This small molecule binds to this protein.
Small molecule (SMILES): [H]/N=C(/N)NC[C@H](OC(=O)c1cccnc1)c1ccc(B2OC[C@@H](CO)O2)cc1

Binding-site contacts:
Ligand atom NP7 contacts residue GLY209 of chain 1.A at 3.6 Å.
Ligand atom O11 contacts residue HIS44 of chain 1.A at 2.9 Å (h-bond).
Ligand atom O11 contacts residue SER188 of chain 1.A at 2.4 Å (h-bond).
Ligand atom C13 contacts residue GLY211 of chain 1.A at 3.4 Å.
Ligand atom C09 contacts residue GLY186 of chain 1.A at 3.3 Å.
Ligand atom NP4 contacts residue GLY211 of chain 1.A at 3.7 Å.
Ligand atom C06 contacts residue SER188 of chain 1.A at 3.4 Å.
Ligand atom O20 contacts residue CYS212 of chain 1.A at 3.0 Å (h-bond).
Ligand atom C02 contacts residue SER188 of chain 1.A at 2.8 Å.
Ligand atom O18 contacts residue GLY211 of chain 1.A at 3.6 Å (h-bond).
Ligand atom C09 contacts residue SER188 of chain 1.A at 3.4 Å.
Ligand atom O08 contacts residue GLY186 of chain 1.A at 2.7 Å (h-bond).
Ligand atom O20 contacts residue LYS185 of chain 1.A at 3.1 Å (salt-bridge).
Ligand atom C03 contacts residue CYS184 of chain 1.A at 3.1 Å (hydrophobic).
Ligand atom C01 contacts residue SER188 of chain 1.A at 2.3 Å.
Ligand atom NP7 contacts residue ASP182 of chain 1.A at 2.7 Å (salt-bridge).
Ligand atom B07 contacts residue HIS44 of chain 1.A at 3.4 Å.
Ligand atom C02 contacts residue LYS185 of chain 1.A at 3.6 Å.
Ligand atom O28 contacts residue HIS44 of chain 1.A at 3.5 Å.
Ligand atom C19 contacts residue CYS212 of chain 1.A at 3.5 Å (hydrophobic).
Ligand atom C15 contacts residue ASP182 of chain 1.A at 3.3 Å.
Ligand atom C02 contacts residue CYS184 of chain 1.A at 3.4 Å (hydrophobic).
Ligand atom NP6 contacts residue GLY219 of chain 1.A at 3.6 Å.
Ligand atom O20 contacts residue CYS184 of chain 1.A at 3.3 Å (h-bond).
Ligand atom NP4 contacts residue ALA183 of chain 1.A at 3.3 Å (h-bond).
Ligand atom C04 contacts residue LYS185 of chain 1.A at 3.6 Å.
Ligand atom NP6 contacts residue ALA183 of chain 1.A at 3.4 Å (h-bond).
Ligand atom O08 contacts residue SER188 of chain 1.A at 2.5 Å (h-bond).
Ligand atom C10 contacts residue SER188 of chain 1.A at 3.5 Å.
Ligand atom C09 contacts residue LEU28 of chain 1.A at 3.6 Å (hydrophobic).
Ligand atom NP5 contacts residue LEU137 of chain 1.A at 3.3 Å.
Ligand atom NP6 contacts residue ASP182 of chain 1.A at 2.8 Å (salt-bridge).
Ligand atom B07 contacts residue SER188 of chain 1.A at 1.5 Å.
Ligand atom C26 contacts residue LEU137 of chain 1.A at 3.3 Å (hydrophobic).
Ligand atom C03 contacts residue LYS185 of chain 1.A at 3.3 Å.
Ligand atom NP7 contacts residue ALA183 of chain 1.A at 3.7 Å.
Ligand atom C13 contacts residue GLY209 of chain 1.A at 3.5 Å.
Ligand atom C15 contacts residue ALA183 of chain 1.A at 3.2 Å (hydrophobic).
Ligand atom NP7 contacts residue GLY211 of chain 1.A at 2.9 Å (h-bond).
Ligand atom O08 contacts residue ASP187 of chain 1.A at 3.7 Å.

Sequence of chain 1.A:
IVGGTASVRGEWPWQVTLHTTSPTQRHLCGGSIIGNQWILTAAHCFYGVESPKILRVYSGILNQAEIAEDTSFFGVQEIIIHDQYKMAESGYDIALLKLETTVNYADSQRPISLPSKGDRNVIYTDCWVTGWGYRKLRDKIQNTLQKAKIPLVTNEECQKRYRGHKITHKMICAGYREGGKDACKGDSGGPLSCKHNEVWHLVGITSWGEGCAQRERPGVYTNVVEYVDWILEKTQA